Sequence of chain 1.A:
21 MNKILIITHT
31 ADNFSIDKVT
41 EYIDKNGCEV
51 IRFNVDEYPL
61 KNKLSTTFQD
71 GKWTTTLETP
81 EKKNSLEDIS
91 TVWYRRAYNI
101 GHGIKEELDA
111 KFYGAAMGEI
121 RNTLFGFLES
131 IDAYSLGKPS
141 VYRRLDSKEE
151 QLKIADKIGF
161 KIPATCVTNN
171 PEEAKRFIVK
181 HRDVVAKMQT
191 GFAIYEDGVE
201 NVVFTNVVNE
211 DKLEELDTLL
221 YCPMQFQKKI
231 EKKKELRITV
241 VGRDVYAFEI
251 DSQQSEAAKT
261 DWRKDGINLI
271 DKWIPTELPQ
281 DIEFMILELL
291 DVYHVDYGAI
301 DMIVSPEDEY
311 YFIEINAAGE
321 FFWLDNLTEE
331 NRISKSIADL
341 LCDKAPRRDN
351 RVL

Sequence of chain 1.D:
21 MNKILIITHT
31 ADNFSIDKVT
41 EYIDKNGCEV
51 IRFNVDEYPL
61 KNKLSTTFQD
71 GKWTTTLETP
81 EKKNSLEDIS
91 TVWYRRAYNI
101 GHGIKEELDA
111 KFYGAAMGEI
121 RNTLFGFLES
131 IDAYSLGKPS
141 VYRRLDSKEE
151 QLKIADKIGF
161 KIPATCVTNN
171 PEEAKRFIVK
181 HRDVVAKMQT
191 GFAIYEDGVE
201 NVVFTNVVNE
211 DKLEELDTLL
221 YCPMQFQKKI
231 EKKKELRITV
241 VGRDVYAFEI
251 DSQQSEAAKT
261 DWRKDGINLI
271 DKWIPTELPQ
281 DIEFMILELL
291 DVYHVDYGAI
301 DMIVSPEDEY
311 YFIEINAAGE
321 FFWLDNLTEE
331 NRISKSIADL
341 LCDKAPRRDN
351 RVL

Sequence of chain 1.B:
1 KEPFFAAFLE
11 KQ

Binding-site contacts:
Ligand atom CD1 contacts residue GLN12 of chain 1.B at 3.3 Å.
Ligand atom OD2 contacts residue TYR142 of chain 1.D at 3.4 Å.
Ligand atom C contacts residue ASN99 of chain 1.D at 3.1 Å.
Ligand atom CD1 contacts residue ARG263 of chain 1.D at 3.3 Å.
Ligand atom OD2 contacts residue ARG237 of chain 1.D at 2.6 Å (salt-bridge).
Ligand atom C contacts residue VAL203 of chain 1.D at 3.5 Å (hydrophobic).
Ligand atom O contacts residue ARG263 of chain 1.D at 3.2 Å (salt-bridge).
Ligand atom N contacts residue ARG263 of chain 1.D at 3.3 Å (salt-bridge).
Ligand atom CD1 contacts residue VAL202 of chain 1.D at 3.5 Å (hydrophobic).
Ligand atom OD2 contacts residue ARG143 of chain 1.D at 3.0 Å (salt-bridge).
Ligand atom OD1 contacts residue ARG143 of chain 1.D at 2.6 Å (salt-bridge).
Ligand atom CD1 contacts residue PHE204 of chain 1.D at 3.4 Å (hydrophobic).
Ligand atom CB contacts residue GLY319 of chain 1.D at 3.5 Å.
Ligand atom OG1 contacts residue THR190 of chain 1.D at 2.6 Å (h-bond).
Ligand atom O contacts residue ASN99 of chain 1.D at 3.4 Å (h-bond).
Ligand atom O contacts residue ALA318 of chain 1.D at 3.2 Å (h-bond).
Ligand atom CG contacts residue ARG237 of chain 1.D at 3.3 Å.
Ligand atom OD1 contacts residue ARG237 of chain 1.D at 3.4 Å (salt-bridge).
Ligand atom CG2 contacts residue PHE192 of chain 1.D at 3.1 Å (hydrophobic).
Ligand atom CD2 contacts residue PHE204 of chain 1.D at 3.3 Å (hydrophobic).
Ligand atom CE2 contacts residue GLN12 of chain 1.B at 3.0 Å.
Ligand atom C contacts residue TYR98 of chain 1.D at 3.5 Å (hydrophobic).
Ligand atom O contacts residue VAL203 of chain 1.D at 3.1 Å (h-bond).
Ligand atom CB contacts residue ASN316 of chain 1.D at 3.5 Å.
Ligand atom CG contacts residue ARG143 of chain 1.D at 3.3 Å.
Ligand atom CA contacts residue VAL203 of chain 1.D at 3.1 Å (hydrophobic).
Ligand atom CB contacts residue VAL203 of chain 1.D at 3.2 Å (hydrophobic).
Ligand atom OD2 contacts residue TYR94 of chain 1.D at 3.0 Å (h-bond).
Ligand atom OD2 contacts residue GLY319 of chain 1.D at 3.2 Å.
Ligand atom CD2 contacts residue ARG263 of chain 1.D at 3.3 Å.
Ligand atom O contacts residue ARG96 of chain 1.D at 2.8 Å (salt-bridge).
Ligand atom OD2 contacts residue GLU320 of chain 1.D at 2.7 Å (salt-bridge).
Ligand atom O contacts residue TYR98 of chain 1.D at 3.2 Å.
Ligand atom CB contacts residue PHE204 of chain 1.D at 3.5 Å (hydrophobic).
Ligand atom N contacts residue TYR98 of chain 1.D at 3.5 Å.
Ligand atom OG1 contacts residue PHE192 of chain 1.D at 3.2 Å.
Ligand atom N contacts residue VAL203 of chain 1.D at 2.4 Å (h-bond).
Ligand atom O contacts residue GLU320 of chain 1.D at 3.1 Å (salt-bridge).
Ligand atom O contacts residue TYR98 of chain 1.D at 2.8 Å (h-bond).
Ligand atom O contacts residue ALA97 of chain 1.D at 3.1 Å (h-bond).

This small molecule binds to this protein.
Small molecule (SMILES): CC(C)C[C@H](NC(=O)[C@@H](N)[C@@H](C)O)C(=O)N[C@@H](CCCCN)C(=O)N[C@@H](Cc1ccc(O)cc1)C(=O)N1CCC[C@H]1C(=O)N[C@@H](CO)C(=O)N[C@@H](CC(=O)O)C(=O)N[C@@H](CO)C(=O)N[C@@H](CC(=O)O)C(=O)N[C@@H](CCC(=O)O)C(=O)NCC=O